Sequence of chain 38.C:
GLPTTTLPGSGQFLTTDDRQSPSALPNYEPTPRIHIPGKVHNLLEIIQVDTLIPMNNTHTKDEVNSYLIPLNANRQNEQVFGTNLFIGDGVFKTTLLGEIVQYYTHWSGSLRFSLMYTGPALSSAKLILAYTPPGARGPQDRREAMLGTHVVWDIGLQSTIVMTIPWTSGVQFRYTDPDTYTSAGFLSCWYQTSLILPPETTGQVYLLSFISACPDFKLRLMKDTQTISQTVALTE

Binding-site contacts:
Ligand atom C1B contacts residue TYR128 of chain 38.A at 3.6 Å (hydrophobic).
Ligand atom C1B contacts residue ILE104 of chain 38.A at 4.0 Å (hydrophobic).
Ligand atom C3 contacts residue ASN219 of chain 38.A at 4.0 Å.
Ligand atom C4C contacts residue VAL191 of chain 38.A at 3.0 Å (hydrophobic).
Ligand atom C2A contacts residue PHE186 of chain 38.A at 3.3 Å (hydrophobic).
Ligand atom C5A contacts residue VAL176 of chain 38.A at 3.6 Å (hydrophobic).
Ligand atom O1A contacts residue PHE186 of chain 38.A at 3.0 Å.
Ligand atom N3A contacts residue TYR152 of chain 38.A at 3.5 Å.
Ligand atom C3C contacts residue TYR128 of chain 38.A at 3.4 Å (hydrophobic).
Ligand atom C5B contacts residue MET224 of chain 38.A at 3.8 Å (hydrophobic).
Ligand atom C4B contacts residue TYR152 of chain 38.A at 3.8 Å (hydrophobic).
Ligand atom C5C contacts residue VAL191 of chain 38.A at 3.8 Å (hydrophobic).
Ligand atom C31 contacts residue ASN219 of chain 38.A at 3.3 Å.
Ligand atom C2C contacts residue TYR197 of chain 38.A at 3.7 Å (hydrophobic).
Ligand atom N3A contacts residue PHE186 of chain 38.A at 4.0 Å.
Ligand atom C4 contacts residue LEU106 of chain 38.A at 3.9 Å (hydrophobic).
Ligand atom C1B contacts residue VAL188 of chain 38.A at 3.8 Å (hydrophobic).
Ligand atom N3A contacts residue PRO174 of chain 38.A at 3.7 Å.
Ligand atom O1B contacts residue TYR128 of chain 38.A at 3.4 Å (h-bond).
Ligand atom O1B contacts residue ILE104 of chain 38.A at 3.9 Å.
Ligand atom C3B contacts residue VAL188 of chain 38.A at 3.8 Å (hydrophobic).
Ligand atom C5B contacts residue PHE186 of chain 38.A at 3.9 Å (hydrophobic).
Ligand atom C4B contacts residue PHE186 of chain 38.A at 3.6 Å (hydrophobic).
Ligand atom C6B contacts residue TYR128 of chain 38.A at 3.3 Å (hydrophobic).
Ligand atom C5 contacts residue LEU106 of chain 38.A at 3.8 Å (hydrophobic).
Ligand atom C5A contacts residue PHE186 of chain 38.A at 3.5 Å (hydrophobic).
Ligand atom N2 contacts residue LEU106 of chain 38.A at 3.8 Å.
Ligand atom C4A contacts residue PRO174 of chain 38.A at 3.1 Å (hydrophobic).
Ligand atom C4 contacts residue TYR197 of chain 38.A at 3.8 Å (hydrophobic).
Ligand atom C2B contacts residue VAL188 of chain 38.A at 3.5 Å (hydrophobic).
Ligand atom N2 contacts residue ASN219 of chain 38.A at 3.8 Å.
Ligand atom O1 contacts residue MET221 of chain 38.A at 3.9 Å.
Ligand atom C6B contacts residue ILE104 of chain 38.A at 3.6 Å (hydrophobic).
Ligand atom C3B contacts residue TYR152 of chain 38.A at 3.7 Å (hydrophobic).
Ligand atom C4C contacts residue VAL188 of chain 38.A at 3.7 Å (hydrophobic).
Ligand atom O1 contacts residue LEU106 of chain 38.A at 3.7 Å.
Ligand atom C1C contacts residue TYR128 of chain 38.A at 3.7 Å (hydrophobic).
Ligand atom C2A contacts residue TYR152 of chain 38.A at 3.6 Å (hydrophobic).
Ligand atom N3A contacts residue ALA24 of chain 38.C at 3.8 Å.
Ligand atom C1C contacts residue LEU106 of chain 38.A at 3.8 Å (hydrophobic).

Sequence of chain 38.A:
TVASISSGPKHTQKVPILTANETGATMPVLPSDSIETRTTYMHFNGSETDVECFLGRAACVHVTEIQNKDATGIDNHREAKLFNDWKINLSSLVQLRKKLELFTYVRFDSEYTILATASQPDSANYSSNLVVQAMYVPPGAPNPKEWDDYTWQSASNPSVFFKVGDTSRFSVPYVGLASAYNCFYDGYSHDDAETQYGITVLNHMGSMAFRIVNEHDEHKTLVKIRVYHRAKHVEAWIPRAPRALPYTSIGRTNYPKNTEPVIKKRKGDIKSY

The small molecule below binds the protein below.
Small molecule (SMILES): Cc1cc(CCCCCOc2ccc(C3=NCCO3)cc2)on1